Binding-site contacts:
Ligand atom O5 contacts residue ASN1220 of chain 1.B at 2.4 Å (h-bond).
Ligand atom O7 contacts residue ASN1220 of chain 1.B at 3.0 Å (h-bond).
Ligand atom C1 contacts residue ASN1220 of chain 1.B at 1.4 Å.
Ligand atom C7 contacts residue ASN1220 of chain 1.B at 3.2 Å.
Ligand atom C5 contacts residue ASN1220 of chain 1.B at 3.7 Å.
Ligand atom C4 contacts residue ASN1220 of chain 1.B at 4.2 Å.
Ligand atom C2 contacts residue ASN1220 of chain 1.B at 2.5 Å.
Ligand atom C3 contacts residue ASN1220 of chain 1.B at 3.8 Å.
Ligand atom C8 contacts residue ASN1220 of chain 1.B at 4.0 Å.
Ligand atom N2 contacts residue ASN1220 of chain 1.B at 2.9 Å (h-bond).

Sequence of chain 1.B:
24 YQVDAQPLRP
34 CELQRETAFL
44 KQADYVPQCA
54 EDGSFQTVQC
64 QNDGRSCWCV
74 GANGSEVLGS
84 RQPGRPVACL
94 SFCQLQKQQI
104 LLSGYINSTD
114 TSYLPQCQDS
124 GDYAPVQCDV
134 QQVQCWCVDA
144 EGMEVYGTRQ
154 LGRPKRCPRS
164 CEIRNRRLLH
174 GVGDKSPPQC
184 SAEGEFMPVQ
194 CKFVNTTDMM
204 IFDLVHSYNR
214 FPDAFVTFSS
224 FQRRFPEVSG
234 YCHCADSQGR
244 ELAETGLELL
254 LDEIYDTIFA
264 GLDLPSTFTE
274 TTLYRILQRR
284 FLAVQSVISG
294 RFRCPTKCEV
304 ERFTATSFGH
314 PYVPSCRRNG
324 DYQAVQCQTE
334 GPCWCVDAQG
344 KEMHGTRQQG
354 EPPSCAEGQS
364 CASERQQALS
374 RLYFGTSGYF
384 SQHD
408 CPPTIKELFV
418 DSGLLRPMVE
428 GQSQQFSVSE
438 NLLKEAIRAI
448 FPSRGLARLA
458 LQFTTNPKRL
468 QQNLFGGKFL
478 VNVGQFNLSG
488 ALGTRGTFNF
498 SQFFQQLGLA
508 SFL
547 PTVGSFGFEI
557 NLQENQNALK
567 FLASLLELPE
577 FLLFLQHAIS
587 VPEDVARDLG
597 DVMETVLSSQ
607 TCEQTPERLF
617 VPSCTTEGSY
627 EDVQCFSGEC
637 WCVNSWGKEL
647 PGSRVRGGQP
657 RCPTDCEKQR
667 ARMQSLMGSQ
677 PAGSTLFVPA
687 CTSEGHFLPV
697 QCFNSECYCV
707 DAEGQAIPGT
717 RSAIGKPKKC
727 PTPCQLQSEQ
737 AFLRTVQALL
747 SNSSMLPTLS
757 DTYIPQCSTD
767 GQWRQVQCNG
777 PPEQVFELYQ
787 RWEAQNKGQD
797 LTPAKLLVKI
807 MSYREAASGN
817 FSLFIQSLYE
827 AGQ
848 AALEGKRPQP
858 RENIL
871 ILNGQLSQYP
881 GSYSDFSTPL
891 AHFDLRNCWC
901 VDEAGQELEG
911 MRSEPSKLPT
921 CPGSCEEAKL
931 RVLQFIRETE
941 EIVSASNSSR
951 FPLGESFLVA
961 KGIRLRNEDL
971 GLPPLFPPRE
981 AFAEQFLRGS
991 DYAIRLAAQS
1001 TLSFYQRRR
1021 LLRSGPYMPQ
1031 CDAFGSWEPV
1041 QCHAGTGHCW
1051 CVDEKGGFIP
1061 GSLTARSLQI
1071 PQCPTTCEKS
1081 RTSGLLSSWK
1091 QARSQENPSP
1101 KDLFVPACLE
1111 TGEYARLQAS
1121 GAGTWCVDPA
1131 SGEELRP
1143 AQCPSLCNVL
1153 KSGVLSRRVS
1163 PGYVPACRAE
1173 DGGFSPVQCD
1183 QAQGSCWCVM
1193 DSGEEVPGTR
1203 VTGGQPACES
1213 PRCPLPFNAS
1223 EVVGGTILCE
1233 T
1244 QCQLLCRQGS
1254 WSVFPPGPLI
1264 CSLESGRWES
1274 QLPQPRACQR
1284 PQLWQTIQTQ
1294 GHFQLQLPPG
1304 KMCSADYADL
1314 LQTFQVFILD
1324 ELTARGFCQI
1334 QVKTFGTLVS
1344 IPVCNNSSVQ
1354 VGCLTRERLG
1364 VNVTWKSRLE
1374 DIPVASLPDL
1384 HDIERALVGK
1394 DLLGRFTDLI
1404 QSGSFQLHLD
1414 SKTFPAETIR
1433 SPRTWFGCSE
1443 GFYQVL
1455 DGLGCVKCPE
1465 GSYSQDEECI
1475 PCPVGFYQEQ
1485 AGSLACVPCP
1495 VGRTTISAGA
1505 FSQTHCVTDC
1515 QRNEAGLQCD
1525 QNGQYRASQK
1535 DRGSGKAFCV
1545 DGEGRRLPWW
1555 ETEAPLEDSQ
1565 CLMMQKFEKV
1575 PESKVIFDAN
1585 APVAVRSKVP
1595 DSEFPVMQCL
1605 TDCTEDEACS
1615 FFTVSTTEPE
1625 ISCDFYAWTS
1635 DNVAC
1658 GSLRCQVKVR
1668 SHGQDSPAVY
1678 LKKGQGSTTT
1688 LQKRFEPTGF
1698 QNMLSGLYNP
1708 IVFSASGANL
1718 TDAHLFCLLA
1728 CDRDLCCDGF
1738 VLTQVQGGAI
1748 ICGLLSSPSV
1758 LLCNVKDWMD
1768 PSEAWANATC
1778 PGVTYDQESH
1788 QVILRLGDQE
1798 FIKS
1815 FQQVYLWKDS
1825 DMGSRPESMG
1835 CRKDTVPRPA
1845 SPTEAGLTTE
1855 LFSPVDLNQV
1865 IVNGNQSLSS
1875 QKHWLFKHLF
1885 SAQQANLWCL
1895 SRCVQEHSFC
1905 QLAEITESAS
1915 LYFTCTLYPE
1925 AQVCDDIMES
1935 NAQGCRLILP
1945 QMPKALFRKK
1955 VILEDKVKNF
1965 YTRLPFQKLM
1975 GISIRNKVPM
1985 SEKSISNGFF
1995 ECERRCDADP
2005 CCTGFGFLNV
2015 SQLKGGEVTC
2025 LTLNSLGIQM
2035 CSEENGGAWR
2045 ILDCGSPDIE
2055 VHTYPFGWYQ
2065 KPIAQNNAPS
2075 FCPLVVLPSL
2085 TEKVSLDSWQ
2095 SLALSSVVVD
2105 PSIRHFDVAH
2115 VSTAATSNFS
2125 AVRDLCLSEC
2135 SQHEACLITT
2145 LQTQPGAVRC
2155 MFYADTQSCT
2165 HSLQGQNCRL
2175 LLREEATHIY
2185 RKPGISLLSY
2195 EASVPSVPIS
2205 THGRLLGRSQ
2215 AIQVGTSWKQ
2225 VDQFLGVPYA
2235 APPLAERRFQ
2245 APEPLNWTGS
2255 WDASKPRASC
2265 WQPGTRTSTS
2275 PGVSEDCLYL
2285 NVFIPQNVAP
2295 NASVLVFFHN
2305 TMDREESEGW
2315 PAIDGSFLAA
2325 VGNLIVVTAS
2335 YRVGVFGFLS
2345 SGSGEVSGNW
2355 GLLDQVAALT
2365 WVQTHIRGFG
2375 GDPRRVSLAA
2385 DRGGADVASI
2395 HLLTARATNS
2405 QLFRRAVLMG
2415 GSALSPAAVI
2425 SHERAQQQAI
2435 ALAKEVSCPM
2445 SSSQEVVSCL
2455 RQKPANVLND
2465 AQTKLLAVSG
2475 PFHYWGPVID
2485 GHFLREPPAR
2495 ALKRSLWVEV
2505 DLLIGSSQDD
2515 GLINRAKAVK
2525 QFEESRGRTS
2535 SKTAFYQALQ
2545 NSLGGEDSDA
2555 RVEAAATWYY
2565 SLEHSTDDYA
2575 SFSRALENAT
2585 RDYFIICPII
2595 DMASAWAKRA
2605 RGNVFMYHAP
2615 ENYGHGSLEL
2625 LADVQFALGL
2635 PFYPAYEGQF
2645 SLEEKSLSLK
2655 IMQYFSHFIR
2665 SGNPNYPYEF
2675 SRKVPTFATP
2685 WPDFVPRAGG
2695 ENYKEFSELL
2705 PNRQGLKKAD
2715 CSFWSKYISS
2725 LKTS

A protein and the small-molecule ligand that binds it are described below.
Small molecule (SMILES): CC(=O)N[C@@H]1[C@@H](O)[C@H](O)[C@@H](CO)O[C@H]1O